The protein below binds the small molecule below.
Small molecule (SMILES): CC1(C)C(=O)N(c2ccc(SC(F)(F)F)cc2)C(=O)N1Cc1c[nH]c2ncccc12

Sequence of chain 1.A:
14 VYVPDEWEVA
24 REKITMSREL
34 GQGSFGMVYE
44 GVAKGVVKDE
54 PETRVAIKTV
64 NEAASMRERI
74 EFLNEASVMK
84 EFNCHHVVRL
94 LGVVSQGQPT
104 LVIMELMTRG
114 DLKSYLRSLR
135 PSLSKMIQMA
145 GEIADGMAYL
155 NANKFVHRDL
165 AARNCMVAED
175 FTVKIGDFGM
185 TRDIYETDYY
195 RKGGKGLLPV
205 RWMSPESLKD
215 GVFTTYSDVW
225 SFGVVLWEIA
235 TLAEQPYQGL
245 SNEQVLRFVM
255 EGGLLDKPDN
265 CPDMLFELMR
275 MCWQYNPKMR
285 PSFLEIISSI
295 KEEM

Binding-site contacts:
Ligand atom F27 contacts residue LEU154 of chain 1.A at 3.3 Å.
Ligand atom C14 contacts residue ASP181 of chain 1.A at 3.4 Å.
Ligand atom C4 contacts residue MET170 of chain 1.A at 3.7 Å (hydrophobic).
Ligand atom F26 contacts residue ILE179 of chain 1.A at 3.4 Å.
Ligand atom N10 contacts residue ASP181 of chain 1.A at 2.9 Å (salt-bridge).
Ligand atom C23 contacts residue MET107 of chain 1.A at 3.7 Å (hydrophobic).
Ligand atom C11 contacts residue ASP181 of chain 1.A at 2.9 Å.
Ligand atom C9 contacts residue ASP181 of chain 1.A at 3.3 Å.
Ligand atom C4 contacts residue MET110 of chain 1.A at 3.0 Å (hydrophobic).
Ligand atom C13 contacts residue MET107 of chain 1.A at 3.7 Å (hydrophobic).
Ligand atom C8 contacts residue ASP181 of chain 1.A at 3.5 Å.
Ligand atom N10 contacts residue MET107 of chain 1.A at 3.6 Å (h-bond).
Ligand atom O16 contacts residue LYS61 of chain 1.A at 2.5 Å (salt-bridge).
Ligand atom N3 contacts residue LEU109 of chain 1.A at 3.3 Å.
Ligand atom C21 contacts residue MET82 of chain 1.A at 3.6 Å (hydrophobic).
Ligand atom F26 contacts residue GLY180 of chain 1.A at 3.6 Å.
Ligand atom O17 contacts residue GLY180 of chain 1.A at 3.4 Å.
Ligand atom C4 contacts residue LEU109 of chain 1.A at 3.6 Å (hydrophobic).
Ligand atom C5 contacts residue MET170 of chain 1.A at 3.3 Å (hydrophobic).
Ligand atom C1 contacts residue MET170 of chain 1.A at 3.4 Å (hydrophobic).
Ligand atom N12 contacts residue ASP181 of chain 1.A at 3.3 Å (salt-bridge).
Ligand atom C2 contacts residue MET110 of chain 1.A at 3.8 Å (hydrophobic).
Ligand atom O17 contacts residue ASP181 of chain 1.A at 3.0 Å (salt-bridge).
Ligand atom C9 contacts residue MET107 of chain 1.A at 3.5 Å (hydrophobic).
Ligand atom N30 contacts residue ALA59 of chain 1.A at 3.7 Å.
Ligand atom C15 contacts residue MET107 of chain 1.A at 3.7 Å (hydrophobic).
Ligand atom F27 contacts residue PHE159 of chain 1.A at 3.1 Å.
Ligand atom C22 contacts residue MET82 of chain 1.A at 3.5 Å (hydrophobic).
Ligand atom N30 contacts residue GLU108 of chain 1.A at 3.1 Å (salt-bridge).
Ligand atom O16 contacts residue MET107 of chain 1.A at 3.1 Å.
Ligand atom C6 contacts residue PHE182 of chain 1.A at 3.6 Å (hydrophobic).
Ligand atom C5 contacts residue LEU33 of chain 1.A at 3.5 Å (hydrophobic).
Ligand atom C13 contacts residue ASP181 of chain 1.A at 3.5 Å.
Ligand atom C19 contacts residue ASP181 of chain 1.A at 3.5 Å.
Ligand atom C2 contacts residue MET170 of chain 1.A at 3.7 Å (hydrophobic).
Ligand atom C6 contacts residue MET170 of chain 1.A at 3.2 Å (hydrophobic).
Ligand atom C9 contacts residue LYS61 of chain 1.A at 3.7 Å.
Ligand atom F28 contacts residue GLY180 of chain 1.A at 3.6 Å.
Ligand atom F28 contacts residue HIS161 of chain 1.A at 3.5 Å.
Ligand atom N3 contacts residue MET110 of chain 1.A at 3.0 Å (h-bond).